Sequence of chain 1.B:
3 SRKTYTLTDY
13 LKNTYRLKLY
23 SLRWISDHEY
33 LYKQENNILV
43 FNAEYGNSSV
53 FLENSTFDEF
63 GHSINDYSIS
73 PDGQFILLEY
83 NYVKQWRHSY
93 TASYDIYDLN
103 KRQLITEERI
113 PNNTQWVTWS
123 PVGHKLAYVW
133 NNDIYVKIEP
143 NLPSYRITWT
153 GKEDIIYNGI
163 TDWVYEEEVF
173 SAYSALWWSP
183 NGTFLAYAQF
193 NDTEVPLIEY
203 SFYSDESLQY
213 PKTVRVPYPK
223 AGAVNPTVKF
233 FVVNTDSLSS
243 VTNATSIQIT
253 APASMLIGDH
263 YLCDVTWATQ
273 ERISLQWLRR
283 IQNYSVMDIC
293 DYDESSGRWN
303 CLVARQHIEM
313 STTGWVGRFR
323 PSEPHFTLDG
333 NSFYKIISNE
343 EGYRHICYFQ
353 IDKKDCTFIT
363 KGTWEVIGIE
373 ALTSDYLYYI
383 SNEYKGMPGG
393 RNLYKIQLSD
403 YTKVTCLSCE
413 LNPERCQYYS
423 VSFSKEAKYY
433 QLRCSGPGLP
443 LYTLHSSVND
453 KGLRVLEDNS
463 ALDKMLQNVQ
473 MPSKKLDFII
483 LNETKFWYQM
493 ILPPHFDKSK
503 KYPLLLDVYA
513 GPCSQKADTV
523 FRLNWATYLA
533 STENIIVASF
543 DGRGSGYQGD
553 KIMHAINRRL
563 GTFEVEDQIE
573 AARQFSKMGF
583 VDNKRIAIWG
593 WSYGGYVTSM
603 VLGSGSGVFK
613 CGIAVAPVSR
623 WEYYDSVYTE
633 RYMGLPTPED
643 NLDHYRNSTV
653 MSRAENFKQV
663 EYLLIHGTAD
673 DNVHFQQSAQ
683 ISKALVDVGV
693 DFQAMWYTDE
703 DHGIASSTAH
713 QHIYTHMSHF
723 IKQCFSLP

This protein binds this small molecule.
Small molecule (SMILES): CC(=O)N[C@@H]1[C@@H](O)[C@H](O)[C@@H](CO)O[C@H]1O

Binding-site contacts:
Ligand atom C8 contacts residue THR152 of chain 1.B at 4.0 Å.
Ligand atom C7 contacts residue ILE158 of chain 1.B at 4.0 Å (hydrophobic).
Ligand atom O7 contacts residue ASN193 of chain 1.B at 3.4 Å (h-bond).
Ligand atom C5 contacts residue THR195 of chain 1.B at 3.9 Å.
Ligand atom O5 contacts residue ASN193 of chain 1.B at 2.3 Å (h-bond).
Ligand atom N2 contacts residue ILE158 of chain 1.B at 3.7 Å.
Ligand atom C1 contacts residue THR195 of chain 1.B at 3.7 Å.
Ligand atom C6 contacts residue THR195 of chain 1.B at 4.2 Å.
Ligand atom O6 contacts residue GLU196 of chain 1.B at 2.9 Å (salt-bridge).
Ligand atom C1 contacts residue ASN193 of chain 1.B at 1.4 Å.
Ligand atom C7 contacts residue ASN193 of chain 1.B at 3.4 Å.
Ligand atom C6 contacts residue GLU196 of chain 1.B at 3.8 Å.
Ligand atom C4 contacts residue ASN193 of chain 1.B at 4.2 Å.
Ligand atom C5 contacts residue ASN193 of chain 1.B at 3.6 Å.
Ligand atom N2 contacts residue ASN193 of chain 1.B at 2.9 Å (h-bond).
Ligand atom C7 contacts residue LYS231 of chain 1.B at 4.3 Å.
Ligand atom O7 contacts residue LYS231 of chain 1.B at 3.2 Å (salt-bridge).
Ligand atom O6 contacts residue THR195 of chain 1.B at 3.4 Å.
Ligand atom C3 contacts residue ASN193 of chain 1.B at 3.8 Å.
Ligand atom C8 contacts residue GLN191 of chain 1.B at 4.1 Å.
Ligand atom O7 contacts residue GLN191 of chain 1.B at 3.8 Å.
Ligand atom O5 contacts residue THR195 of chain 1.B at 3.9 Å.
Ligand atom C1 contacts residue ILE158 of chain 1.B at 4.0 Å (hydrophobic).
Ligand atom C7 contacts residue GLN191 of chain 1.B at 4.3 Å.
Ligand atom C2 contacts residue ASN193 of chain 1.B at 2.5 Å.
Ligand atom C8 contacts residue ILE158 of chain 1.B at 3.8 Å (hydrophobic).